Binding-site contacts:
Ligand atom CAF contacts residue ASN35 of chain 2.A at 4.2 Å.
Ligand atom CAG contacts residue PHE108 of chain 2.A at 3.4 Å (hydrophobic).
Ligand atom CAO contacts residue ILE64 of chain 2.A at 4.3 Å (hydrophobic).
Ligand atom OAA contacts residue MET2 of chain 2.A at 3.5 Å (h-bond).
Ligand atom CAM contacts residue ILE64 of chain 2.A at 3.6 Å (hydrophobic).
Ligand atom CAI contacts residue LYS32 of chain 2.A at 3.9 Å.
Ligand atom CAG contacts residue ARG36 of chain 2.A at 4.1 Å.
Ligand atom OAB contacts residue SER63 of chain 2.A at 3.6 Å (h-bond).
Ligand atom CAP contacts residue ILE64 of chain 2.A at 3.9 Å (hydrophobic).
Ligand atom CAJ contacts residue VAL106 of chain 2.A at 3.4 Å (hydrophobic).
Ligand atom CAD contacts residue ARG36 of chain 2.A at 3.8 Å.
Ligand atom CAF contacts residue ILE37 of chain 2.A at 3.8 Å (hydrophobic).
Ligand atom CAC contacts residue VAL113 of chain 2.A at 3.7 Å (hydrophobic).
Ligand atom CAM contacts residue LYS32 of chain 2.A at 3.9 Å.
Ligand atom CAJ contacts residue MET2 of chain 2.A at 3.5 Å (hydrophobic).
Ligand atom OAA contacts residue PRO1 of chain 2.A at 2.8 Å (h-bond).
Ligand atom CAM contacts residue PRO1 of chain 2.A at 3.4 Å (hydrophobic).
Ligand atom CAD contacts residue VAL113 of chain 2.A at 4.2 Å (hydrophobic).
Ligand atom CAH contacts residue VAL113 of chain 2.A at 3.5 Å (hydrophobic).
Ligand atom OAA contacts residue SER63 of chain 2.A at 4.0 Å.
Ligand atom OAB contacts residue PRO1 of chain 2.A at 3.5 Å.
Ligand atom OAL contacts residue PRO1 of chain 2.A at 3.9 Å.
Ligand atom NAK contacts residue VAL106 of chain 2.A at 3.7 Å.
Ligand atom NAK contacts residue MET2 of chain 2.A at 3.5 Å (h-bond).
Ligand atom CAE contacts residue PHE108 of chain 2.A at 3.7 Å (hydrophobic).
Ligand atom OAA contacts residue ILE64 of chain 2.A at 3.8 Å.
Ligand atom CAE contacts residue ARG36 of chain 2.A at 3.8 Å.
Ligand atom CAF contacts residue ARG36 of chain 2.A at 3.3 Å.
Ligand atom CAN contacts residue ARG36 of chain 2.A at 4.2 Å.
Ligand atom OAL contacts residue MET2 of chain 2.A at 3.6 Å.
Ligand atom CAH contacts residue ARG36 of chain 2.A at 3.5 Å.
Ligand atom OAB contacts residue LYS32 of chain 2.A at 2.7 Å (salt-bridge).
Ligand atom CAE contacts residue ASN35 of chain 2.A at 3.9 Å.
Ligand atom CAO contacts residue VAL113 of chain 2.A at 4.2 Å (hydrophobic).
Ligand atom CAC contacts residue ARG36 of chain 2.A at 3.2 Å.
Ligand atom OAB contacts residue ILE64 of chain 2.A at 3.0 Å (h-bond).
Ligand atom OAL contacts residue ARG36 of chain 2.A at 3.3 Å (salt-bridge).
Ligand atom CAN contacts residue MET2 of chain 2.A at 4.0 Å (hydrophobic).
Ligand atom NAK contacts residue PRO1 of chain 2.A at 4.3 Å.
Ligand atom CAI contacts residue ILE64 of chain 2.A at 4.1 Å (hydrophobic).

Sequence of chain 2.A:
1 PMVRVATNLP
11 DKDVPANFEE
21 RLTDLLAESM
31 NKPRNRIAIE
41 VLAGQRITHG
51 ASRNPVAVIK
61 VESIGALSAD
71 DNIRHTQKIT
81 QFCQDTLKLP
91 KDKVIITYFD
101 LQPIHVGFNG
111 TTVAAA

The small molecule below binds the protein below.
Small molecule (SMILES): O=C(O)c1ccccc1NCc1ccco1